Sequence of chain 1.C:
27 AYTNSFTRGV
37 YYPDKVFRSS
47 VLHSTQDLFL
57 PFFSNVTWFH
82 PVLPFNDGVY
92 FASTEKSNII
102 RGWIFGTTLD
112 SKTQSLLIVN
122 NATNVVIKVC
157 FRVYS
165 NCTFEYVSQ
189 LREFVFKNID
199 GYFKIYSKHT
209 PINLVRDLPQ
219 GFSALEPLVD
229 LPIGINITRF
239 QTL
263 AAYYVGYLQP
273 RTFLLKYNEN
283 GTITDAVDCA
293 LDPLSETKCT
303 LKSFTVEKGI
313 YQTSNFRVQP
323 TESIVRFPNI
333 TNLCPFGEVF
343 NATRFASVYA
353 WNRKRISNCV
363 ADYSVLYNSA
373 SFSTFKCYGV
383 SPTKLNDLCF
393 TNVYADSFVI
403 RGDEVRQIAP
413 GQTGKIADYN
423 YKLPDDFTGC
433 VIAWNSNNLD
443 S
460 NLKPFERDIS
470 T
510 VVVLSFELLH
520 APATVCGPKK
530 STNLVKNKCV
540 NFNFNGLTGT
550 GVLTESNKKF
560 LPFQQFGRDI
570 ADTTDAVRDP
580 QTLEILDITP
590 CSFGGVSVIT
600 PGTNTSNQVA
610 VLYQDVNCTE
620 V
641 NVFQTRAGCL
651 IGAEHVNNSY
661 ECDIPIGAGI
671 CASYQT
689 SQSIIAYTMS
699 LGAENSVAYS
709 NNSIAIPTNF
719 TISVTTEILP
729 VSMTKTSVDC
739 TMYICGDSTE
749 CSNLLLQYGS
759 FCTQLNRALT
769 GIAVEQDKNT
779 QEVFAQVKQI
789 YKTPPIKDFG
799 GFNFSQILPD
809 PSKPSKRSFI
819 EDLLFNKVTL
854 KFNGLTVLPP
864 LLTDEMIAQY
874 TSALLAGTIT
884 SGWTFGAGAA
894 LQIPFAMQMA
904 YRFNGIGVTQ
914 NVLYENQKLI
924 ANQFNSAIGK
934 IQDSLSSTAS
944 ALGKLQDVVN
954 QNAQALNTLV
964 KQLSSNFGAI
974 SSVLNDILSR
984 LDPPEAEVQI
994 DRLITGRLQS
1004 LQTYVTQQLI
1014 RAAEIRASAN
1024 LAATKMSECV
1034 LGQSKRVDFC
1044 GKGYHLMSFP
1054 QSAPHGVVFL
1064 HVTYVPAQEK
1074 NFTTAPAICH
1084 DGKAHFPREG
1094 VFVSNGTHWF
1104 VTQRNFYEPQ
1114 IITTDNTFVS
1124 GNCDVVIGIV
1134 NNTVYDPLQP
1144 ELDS

Binding-site contacts:
Ligand atom O7 contacts residue THR604 of chain 1.C at 4.3 Å.
Ligand atom O5 contacts residue ASN603 of chain 1.C at 2.4 Å (h-bond).
Ligand atom C4 contacts residue ASN603 of chain 1.C at 3.0 Å.
Ligand atom C3 contacts residue ASN603 of chain 1.C at 2.9 Å.
Ligand atom C2 contacts residue ASN603 of chain 1.C at 2.4 Å.
Ligand atom O6 contacts residue ASN603 of chain 1.C at 4.4 Å.
Ligand atom C1 contacts residue ASN603 of chain 1.C at 1.4 Å.
Ligand atom O3 contacts residue THR604 of chain 1.C at 4.3 Å.
Ligand atom O3 contacts residue ASN603 of chain 1.C at 3.0 Å (h-bond).
Ligand atom O4 contacts residue ASN603 of chain 1.C at 4.4 Å.
Ligand atom O7 contacts residue ASN603 of chain 1.C at 3.9 Å.
Ligand atom N2 contacts residue ASN603 of chain 1.C at 3.7 Å.
Ligand atom C6 contacts residue ASN603 of chain 1.C at 4.3 Å.
Ligand atom C5 contacts residue ASN603 of chain 1.C at 3.3 Å.

The protein below binds the small molecule below.
Small molecule (SMILES): CC(=O)N[C@@H]1[C@@H](O)[C@H](O)[C@@H](CO)O[C@H]1O